Sequence of chain 1.A:
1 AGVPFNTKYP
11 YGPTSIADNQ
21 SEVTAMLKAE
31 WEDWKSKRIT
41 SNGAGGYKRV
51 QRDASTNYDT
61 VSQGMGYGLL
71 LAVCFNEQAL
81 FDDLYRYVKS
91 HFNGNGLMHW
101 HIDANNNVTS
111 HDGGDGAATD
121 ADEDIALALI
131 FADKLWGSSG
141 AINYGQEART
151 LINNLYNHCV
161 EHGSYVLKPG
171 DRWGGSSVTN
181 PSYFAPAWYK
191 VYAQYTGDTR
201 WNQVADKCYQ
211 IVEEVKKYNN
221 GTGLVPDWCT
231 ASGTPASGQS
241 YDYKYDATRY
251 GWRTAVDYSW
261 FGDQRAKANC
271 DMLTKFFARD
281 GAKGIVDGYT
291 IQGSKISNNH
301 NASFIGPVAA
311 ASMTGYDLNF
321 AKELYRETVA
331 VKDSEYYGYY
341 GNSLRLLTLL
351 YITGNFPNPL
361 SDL

This protein binds this small molecule.
Small molecule (SMILES): OC[C@H]1O[C@@H](O)[C@H](O)[C@@H](O)[C@@H]1O

Binding-site contacts:
Ligand atom O3 contacts residue BGC3 of chain 1.B at 3.0 Å (h-bond).
Ligand atom O4 contacts residue BGC3 of chain 1.B at 2.1 Å.
Ligand atom C6 contacts residue BGC2 of chain 1.B at 1.3 Å.
Ligand atom O2 contacts residue BGC2 of chain 1.B at 0.4 Å (h-bond).
Ligand atom C3 contacts residue GLN63 of chain 1.A at 3.5 Å.
Ligand atom C6 contacts residue BGC1 of chain 1.B at 3.2 Å.
Ligand atom O5 contacts residue BGC2 of chain 1.B at 0.9 Å (h-bond).
Ligand atom C2 contacts residue BGC2 of chain 1.B at 0.5 Å.
Ligand atom O3 contacts residue BGC2 of chain 1.B at 0.5 Å (h-bond).
Ligand atom C3 contacts residue BGC2 of chain 1.B at 0.5 Å.
Ligand atom O2 contacts residue ARG52 of chain 1.A at 3.7 Å.
Ligand atom O4 contacts residue ARG249 of chain 1.A at 3.8 Å.
Ligand atom O3 contacts residue ARG52 of chain 1.A at 3.4 Å (salt-bridge).
Ligand atom C5 contacts residue BGC1 of chain 1.D at 3.6 Å.
Ligand atom C5 contacts residue BGC2 of chain 1.B at 0.6 Å.
Ligand atom C4 contacts residue BGC1 of chain 1.B at 3.5 Å.
Ligand atom C6 contacts residue ASP246 of chain 1.A at 3.3 Å.
Ligand atom O2 contacts residue TYR340 of chain 1.A at 3.4 Å.
Ligand atom C4 contacts residue BGC2 of chain 1.B at 0.7 Å.
Ligand atom C2 contacts residue BGC1 of chain 1.B at 2.2 Å.
Ligand atom C3 contacts residue BGC1 of chain 1.D at 3.7 Å.
Ligand atom C2 contacts residue BGC1 of chain 1.D at 2.4 Å.
Ligand atom O5 contacts residue BGC1 of chain 1.B at 1.4 Å (h-bond).
Ligand atom O2 contacts residue TYR339 of chain 1.A at 3.6 Å.
Ligand atom O4 contacts residue GLN63 of chain 1.A at 3.1 Å (h-bond).
Ligand atom O6 contacts residue BGC2 of chain 1.B at 1.4 Å (h-bond).
Ligand atom C4 contacts residue BGC3 of chain 1.B at 3.0 Å.
Ligand atom O4 contacts residue BGC2 of chain 1.B at 1.0 Å (h-bond).
Ligand atom C5 contacts residue BGC1 of chain 1.B at 2.8 Å.
Ligand atom C1 contacts residue BGC1 of chain 1.D at 1.4 Å.
Ligand atom O3 contacts residue GLN63 of chain 1.A at 2.7 Å (h-bond).
Ligand atom C3 contacts residue TYR340 of chain 1.A at 3.6 Å (hydrophobic).
Ligand atom O6 contacts residue ASP246 of chain 1.A at 3.6 Å (salt-bridge).
Ligand atom O5 contacts residue BGC1 of chain 1.D at 2.3 Å (h-bond).
Ligand atom O6 contacts residue BGC1 of chain 1.B at 3.3 Å (h-bond).
Ligand atom C1 contacts residue BGC1 of chain 1.B at 1.1 Å.
Ligand atom C1 contacts residue BGC2 of chain 1.B at 0.7 Å.
Ligand atom O2 contacts residue BGC1 of chain 1.B at 3.1 Å (h-bond).
Ligand atom C3 contacts residue BGC1 of chain 1.B at 3.3 Å.
Ligand atom O2 contacts residue BGC1 of chain 1.D at 2.8 Å (h-bond).